Sequence of chain 1.E:
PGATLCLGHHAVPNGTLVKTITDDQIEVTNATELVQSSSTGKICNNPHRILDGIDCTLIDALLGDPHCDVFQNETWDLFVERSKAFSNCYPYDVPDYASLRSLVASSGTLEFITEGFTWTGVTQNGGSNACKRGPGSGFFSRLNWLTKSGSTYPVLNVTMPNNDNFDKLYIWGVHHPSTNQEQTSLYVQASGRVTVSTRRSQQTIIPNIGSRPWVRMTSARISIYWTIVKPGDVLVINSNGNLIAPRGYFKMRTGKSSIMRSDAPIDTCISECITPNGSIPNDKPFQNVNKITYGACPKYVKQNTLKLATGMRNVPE

Sequence of chain 1.C:
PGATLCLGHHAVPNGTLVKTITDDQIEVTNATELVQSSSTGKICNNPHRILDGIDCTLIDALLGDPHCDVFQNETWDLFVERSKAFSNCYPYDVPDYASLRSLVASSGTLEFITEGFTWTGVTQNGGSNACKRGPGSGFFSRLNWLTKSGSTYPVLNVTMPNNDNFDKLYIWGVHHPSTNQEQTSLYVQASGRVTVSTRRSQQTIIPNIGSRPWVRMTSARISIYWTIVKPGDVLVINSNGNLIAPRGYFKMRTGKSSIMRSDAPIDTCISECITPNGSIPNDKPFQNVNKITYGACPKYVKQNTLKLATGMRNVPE

This protein binds this small molecule.
Small molecule (SMILES): CC(=O)N[C@H]1[C@H](O[C@H]2[C@H](O)[C@@H](NC(C)=O)CO[C@@H]2CO)O[C@H](CO)[C@@H](O[C@@H]2O[C@H](CO)[C@@H](O)[C@H](O)[C@@H]2O)[C@@H]1O

Binding-site contacts:
Ligand atom C7 contacts residue TRP216 of chain 1.E at 4.0 Å (hydrophobic).
Ligand atom C5 contacts residue THR161 of chain 1.C at 4.1 Å.
Ligand atom N2 contacts residue SER213 of chain 1.E at 3.1 Å (h-bond).
Ligand atom O7 contacts residue TRP216 of chain 1.E at 2.9 Å (h-bond).
Ligand atom O7 contacts residue ARG214 of chain 1.E at 4.2 Å.
Ligand atom O7 contacts residue ASN159 of chain 1.C at 3.5 Å (h-bond).
Ligand atom O5 contacts residue ASN159 of chain 1.C at 2.3 Å (h-bond).
Ligand atom O4 contacts residue TRP216 of chain 1.E at 4.4 Å.
Ligand atom C3 contacts residue TRP216 of chain 1.E at 4.5 Å (hydrophobic).
Ligand atom C8 contacts residue VAL236 of chain 1.C at 3.8 Å (hydrophobic).
Ligand atom C4 contacts residue TRP216 of chain 1.E at 4.1 Å (hydrophobic).
Ligand atom C1 contacts residue SER213 of chain 1.E at 4.0 Å.
Ligand atom O5 contacts residue TRP216 of chain 1.E at 4.0 Å.
Ligand atom C6 contacts residue TRP216 of chain 1.E at 4.2 Å (hydrophobic).
Ligand atom C7 contacts residue ASN159 of chain 1.C at 3.4 Å.
Ligand atom C7 contacts residue PRO215 of chain 1.E at 4.3 Å (hydrophobic).
Ligand atom C8 contacts residue PRO215 of chain 1.E at 4.4 Å (hydrophobic).
Ligand atom C1 contacts residue TRP216 of chain 1.E at 4.2 Å (hydrophobic).
Ligand atom C7 contacts residue SER213 of chain 1.E at 3.7 Å.
Ligand atom C8 contacts residue THR161 of chain 1.C at 3.9 Å.
Ligand atom O7 contacts residue PRO215 of chain 1.E at 3.4 Å.
Ligand atom C2 contacts residue ASN159 of chain 1.C at 2.5 Å.
Ligand atom N2 contacts residue ASN159 of chain 1.C at 3.0 Å (h-bond).
Ligand atom O6 contacts residue TRP216 of chain 1.E at 4.0 Å.
Ligand atom C8 contacts residue SER213 of chain 1.E at 3.5 Å.
Ligand atom C8 contacts residue THR181 of chain 1.E at 4.4 Å.
Ligand atom O6 contacts residue THR161 of chain 1.C at 3.5 Å (h-bond).
Ligand atom C1 contacts residue ASN159 of chain 1.C at 1.4 Å.
Ligand atom C2 contacts residue TRP216 of chain 1.E at 4.3 Å (hydrophobic).
Ligand atom C2 contacts residue TRP216 of chain 1.E at 4.1 Å (hydrophobic).
Ligand atom O5 contacts residue THR161 of chain 1.C at 4.1 Å.
Ligand atom C6 contacts residue THR161 of chain 1.C at 3.1 Å.
Ligand atom C4 contacts residue ASN159 of chain 1.C at 4.2 Å.
Ligand atom C2 contacts residue SER213 of chain 1.E at 4.1 Å.
Ligand atom C3 contacts residue ASN159 of chain 1.C at 3.8 Å.
Ligand atom C5 contacts residue ASN159 of chain 1.C at 3.7 Å.
Ligand atom O3 contacts residue TRP216 of chain 1.E at 3.8 Å.